Binding-site contacts:
Ligand atom C3 contacts residue GLU56 of chain 1.B at 3.3 Å.
Ligand atom O1A contacts residue ASN187 of chain 1.A at 3.7 Å.
Ligand atom CL contacts residue ARG53 of chain 1.B at 4.2 Å.
Ligand atom C2 contacts residue ARG53 of chain 1.B at 4.4 Å.
Ligand atom CL contacts residue ASN187 of chain 1.A at 3.5 Å.
Ligand atom CL contacts residue TRP189 of chain 1.A at 4.0 Å.
Ligand atom CL contacts residue SER186 of chain 1.A at 4.1 Å.
Ligand atom C3 contacts residue ARG53 of chain 1.B at 3.5 Å.
Ligand atom C2 contacts residue TRP189 of chain 1.A at 3.2 Å (hydrophobic).
Ligand atom O1A contacts residue TRP189 of chain 1.A at 3.3 Å (h-bond).
Ligand atom C1 contacts residue LEU55 of chain 1.A at 4.3 Å (hydrophobic).
Ligand atom C1 contacts residue ARG51 of chain 1.A at 4.4 Å.
Ligand atom C2 contacts residue ASN187 of chain 1.A at 4.0 Å.
Ligand atom C3 contacts residue TRP189 of chain 1.A at 3.8 Å (hydrophobic).
Ligand atom O1B contacts residue ARG51 of chain 1.A at 4.2 Å.
Ligand atom C1 contacts residue ASN187 of chain 1.A at 3.2 Å.
Ligand atom CL contacts residue ALA188 of chain 1.A at 3.3 Å.
Ligand atom C1 contacts residue TRP189 of chain 1.A at 3.5 Å (hydrophobic).
Ligand atom O1B contacts residue ASN187 of chain 1.A at 2.9 Å (h-bond).
Ligand atom O1A contacts residue LEU55 of chain 1.A at 3.1 Å.
Ligand atom O1A contacts residue ARG51 of chain 1.A at 3.6 Å.

Sequence of chain 1.B:
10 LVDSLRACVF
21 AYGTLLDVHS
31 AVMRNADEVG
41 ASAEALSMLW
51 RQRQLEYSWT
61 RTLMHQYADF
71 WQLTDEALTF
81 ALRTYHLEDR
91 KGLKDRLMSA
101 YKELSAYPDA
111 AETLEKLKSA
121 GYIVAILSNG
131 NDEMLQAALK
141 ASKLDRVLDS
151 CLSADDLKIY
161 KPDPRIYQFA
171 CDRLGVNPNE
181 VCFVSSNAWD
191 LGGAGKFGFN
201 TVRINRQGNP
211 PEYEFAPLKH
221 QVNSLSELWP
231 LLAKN

Sequence of chain 1.A:
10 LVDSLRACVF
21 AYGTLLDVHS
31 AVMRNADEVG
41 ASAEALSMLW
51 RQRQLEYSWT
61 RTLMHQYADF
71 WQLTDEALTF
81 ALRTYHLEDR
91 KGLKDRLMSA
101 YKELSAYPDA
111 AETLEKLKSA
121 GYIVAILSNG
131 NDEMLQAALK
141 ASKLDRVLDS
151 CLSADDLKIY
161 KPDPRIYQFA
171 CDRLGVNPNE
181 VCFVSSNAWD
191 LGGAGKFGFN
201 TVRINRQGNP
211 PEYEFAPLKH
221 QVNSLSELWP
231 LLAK

The protein below binds the small molecule below.
Small molecule (SMILES): C[C@H](Cl)C(=O)O